Sequence of chain 54.C:
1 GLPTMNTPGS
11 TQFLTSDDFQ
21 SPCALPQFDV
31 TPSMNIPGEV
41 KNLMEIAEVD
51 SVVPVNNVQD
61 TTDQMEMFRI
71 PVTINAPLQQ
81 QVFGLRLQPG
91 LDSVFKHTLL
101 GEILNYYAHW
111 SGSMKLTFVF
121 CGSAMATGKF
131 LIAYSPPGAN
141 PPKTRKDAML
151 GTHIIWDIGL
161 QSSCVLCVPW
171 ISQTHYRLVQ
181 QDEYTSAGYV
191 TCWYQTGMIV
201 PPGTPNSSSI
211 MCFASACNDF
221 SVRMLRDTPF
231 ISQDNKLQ

Sequence of chain 53.C:
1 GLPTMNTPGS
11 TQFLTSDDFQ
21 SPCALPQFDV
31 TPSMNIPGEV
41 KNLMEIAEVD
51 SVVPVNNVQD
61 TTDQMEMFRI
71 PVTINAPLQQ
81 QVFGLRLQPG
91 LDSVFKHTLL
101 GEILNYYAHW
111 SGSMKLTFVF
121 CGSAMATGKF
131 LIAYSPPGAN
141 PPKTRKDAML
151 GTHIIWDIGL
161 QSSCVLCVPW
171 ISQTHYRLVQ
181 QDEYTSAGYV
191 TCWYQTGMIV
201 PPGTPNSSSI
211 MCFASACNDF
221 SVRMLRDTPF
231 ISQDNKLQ

The protein below binds the small molecule below.
Small molecule (SMILES): Cc1cc(CCCCCCCOc2ccc(C3=NCCO3)cc2)on1

Binding-site contacts:
Ligand atom C4A contacts residue ALA24 of chain 53.C at 4.0 Å (hydrophobic).
Ligand atom C4C contacts residue MET117 of chain 53.A at 3.9 Å (hydrophobic).
Ligand atom C5B contacts residue ILE183 of chain 53.A at 3.7 Å (hydrophobic).
Ligand atom O1A contacts residue PHE121 of chain 53.A at 4.0 Å.
Ligand atom C2A contacts residue MET181 of chain 53.A at 3.7 Å (hydrophobic).
Ligand atom N3A contacts residue ALA24 of chain 53.C at 3.8 Å.
Ligand atom N2 contacts residue W711 of chain 53.F at 2.9 Å.
Ligand atom C6B contacts residue TYR146 of chain 53.A at 3.8 Å (hydrophobic).
Ligand atom C3C contacts residue TYR192 of chain 53.A at 4.0 Å (hydrophobic).
Ligand atom O1 contacts residue THR97 of chain 53.A at 3.4 Å (h-bond).
Ligand atom C1B contacts residue ILE183 of chain 53.A at 4.0 Å (hydrophobic).
Ligand atom C5A contacts residue ILE144 of chain 53.A at 3.7 Å (hydrophobic).
Ligand atom C4A contacts residue LEU14 of chain 54.C at 4.0 Å (hydrophobic).
Ligand atom C31 contacts residue ASN214 of chain 53.A at 3.3 Å.
Ligand atom C31 contacts residue W711 of chain 53.F at 3.0 Å.
Ligand atom C1C contacts residue THR97 of chain 53.A at 3.9 Å.
Ligand atom O1B contacts residue ILE95 of chain 53.A at 3.6 Å.
Ligand atom C4A contacts residue ILE170 of chain 53.A at 3.9 Å (hydrophobic).
Ligand atom O1 contacts residue W711 of chain 53.F at 3.7 Å.
Ligand atom C31 contacts residue LEU216 of chain 53.A at 3.4 Å (hydrophobic).
Ligand atom C2C contacts residue THR97 of chain 53.A at 3.9 Å.
Ligand atom C2B contacts residue ILE219 of chain 53.A at 3.8 Å (hydrophobic).
Ligand atom C1C contacts residue PHE115 of chain 53.A at 3.9 Å (hydrophobic).
Ligand atom C4B contacts residue ILE183 of chain 53.A at 4.0 Å (hydrophobic).
Ligand atom C3C contacts residue LEU216 of chain 53.A at 3.7 Å (hydrophobic).
Ligand atom N2 contacts residue THR97 of chain 53.A at 3.7 Å.
Ligand atom C6C contacts residue ILE186 of chain 53.A at 3.9 Å (hydrophobic).
Ligand atom C2C contacts residue LEU216 of chain 53.A at 3.7 Å (hydrophobic).
Ligand atom C4 contacts residue TYR192 of chain 53.A at 3.5 Å (hydrophobic).
Ligand atom C3 contacts residue W711 of chain 53.F at 3.3 Å.
Ligand atom C3B contacts residue ILE219 of chain 53.A at 3.8 Å (hydrophobic).
Ligand atom N3A contacts residue TYR146 of chain 53.A at 4.0 Å.
Ligand atom C4A contacts residue MET181 of chain 53.A at 3.6 Å (hydrophobic).
Ligand atom C6B contacts residue ILE183 of chain 53.A at 3.6 Å (hydrophobic).
Ligand atom N3A contacts residue MET181 of chain 53.A at 3.3 Å.
Ligand atom C5B contacts residue TYR146 of chain 53.A at 3.4 Å (hydrophobic).
Ligand atom C5A contacts residue PRO168 of chain 53.A at 4.0 Å (hydrophobic).
Ligand atom C2A contacts residue TYR146 of chain 53.A at 3.7 Å (hydrophobic).
Ligand atom C4B contacts residue TYR146 of chain 53.A at 3.7 Å (hydrophobic).
Ligand atom C5A contacts residue ILE170 of chain 53.A at 3.8 Å (hydrophobic).

Sequence of chain 53.A:
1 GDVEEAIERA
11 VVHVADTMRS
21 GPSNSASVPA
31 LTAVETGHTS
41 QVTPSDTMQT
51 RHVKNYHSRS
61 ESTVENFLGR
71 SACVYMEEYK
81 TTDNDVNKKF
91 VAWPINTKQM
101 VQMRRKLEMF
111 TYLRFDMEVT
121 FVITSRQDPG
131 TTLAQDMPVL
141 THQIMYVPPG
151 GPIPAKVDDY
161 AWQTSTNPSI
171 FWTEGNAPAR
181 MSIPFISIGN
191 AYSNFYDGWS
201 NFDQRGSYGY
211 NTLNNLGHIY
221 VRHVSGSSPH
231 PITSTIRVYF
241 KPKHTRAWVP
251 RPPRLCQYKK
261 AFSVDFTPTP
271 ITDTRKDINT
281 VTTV